Sequence of chain 1.E:
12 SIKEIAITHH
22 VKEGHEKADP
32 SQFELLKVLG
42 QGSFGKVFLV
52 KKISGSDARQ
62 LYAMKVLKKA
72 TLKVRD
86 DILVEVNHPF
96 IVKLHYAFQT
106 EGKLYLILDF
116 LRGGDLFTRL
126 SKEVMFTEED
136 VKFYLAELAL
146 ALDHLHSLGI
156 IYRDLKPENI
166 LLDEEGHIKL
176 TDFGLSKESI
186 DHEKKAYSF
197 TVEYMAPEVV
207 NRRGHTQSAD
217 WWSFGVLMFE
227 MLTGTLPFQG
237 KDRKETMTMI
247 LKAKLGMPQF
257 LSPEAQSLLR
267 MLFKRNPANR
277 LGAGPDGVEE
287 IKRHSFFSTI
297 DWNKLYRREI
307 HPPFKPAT

This small molecule binds to this protein.
Small molecule (SMILES): Nc1ncnc2c1ncn2[C@@H]1O[C@H](CO[P](=O)(O)O[P](=O)(O)NP(=O)(O)O)[C@@H](O)[C@H]1O

Binding-site contacts:
Ligand atom O1G contacts residue LYS161 of chain 1.E at 3.1 Å.
Ligand atom N7 contacts residue THR176 of chain 1.E at 3.7 Å.
Ligand atom O1A contacts residue THR176 of chain 1.E at 2.7 Å (h-bond).
Ligand atom O2G contacts residue LYS182 of chain 1.E at 3.5 Å (salt-bridge).
Ligand atom C2 contacts residue LEU40 of chain 1.E at 3.5 Å (hydrophobic).
Ligand atom N1 contacts residue ASP114 of chain 1.E at 3.5 Å (salt-bridge).
Ligand atom N6 contacts residue ALA64 of chain 1.E at 3.5 Å.
Ligand atom O2B contacts residue LYS66 of chain 1.E at 3.3 Å (salt-bridge).
Ligand atom N1 contacts residue ALA64 of chain 1.E at 3.7 Å.
Ligand atom N3 contacts residue LEU166 of chain 1.E at 3.5 Å.
Ligand atom O2B contacts residue LYS182 of chain 1.E at 2.7 Å (salt-bridge).
Ligand atom O3A contacts residue GLY43 of chain 1.E at 3.5 Å.
Ligand atom O3G contacts residue LYS161 of chain 1.E at 3.2 Å.
Ligand atom PA contacts residue LYS66 of chain 1.E at 3.8 Å.
Ligand atom C2 contacts residue LEU116 of chain 1.E at 3.7 Å (hydrophobic).
Ligand atom O1G contacts residue SER44 of chain 1.E at 2.5 Å (h-bond).
Ligand atom C6 contacts residue ASP114 of chain 1.E at 3.5 Å.
Ligand atom PG contacts residue LYS161 of chain 1.E at 3.5 Å.
Ligand atom O3A contacts residue LYS66 of chain 1.E at 3.8 Å.
Ligand atom C4 contacts residue LEU166 of chain 1.E at 3.6 Å (hydrophobic).
Ligand atom O2G contacts residue LYS161 of chain 1.E at 3.3 Å (salt-bridge).
Ligand atom C5' contacts residue GLY43 of chain 1.E at 3.7 Å.
Ligand atom O4' contacts residue VAL48 of chain 1.E at 3.3 Å.
Ligand atom C6 contacts residue ALA64 of chain 1.E at 3.6 Å (hydrophobic).
Ligand atom O4' contacts residue GLY41 of chain 1.E at 3.7 Å.
Ligand atom N3B contacts residue GLY43 of chain 1.E at 3.3 Å.
Ligand atom N3B contacts residue PHE45 of chain 1.E at 3.6 Å.
Ligand atom O2A contacts residue ASN164 of chain 1.E at 3.0 Å (h-bond).
Ligand atom O2G contacts residue ASN164 of chain 1.E at 3.8 Å.
Ligand atom O1A contacts residue LYS66 of chain 1.E at 2.8 Å (salt-bridge).
Ligand atom PG contacts residue SER44 of chain 1.E at 3.5 Å.
Ligand atom N3B contacts residue SER44 of chain 1.E at 2.9 Å (h-bond).
Ligand atom O1B contacts residue PHE45 of chain 1.E at 3.4 Å.
Ligand atom N6 contacts residue LEU116 of chain 1.E at 3.6 Å.
Ligand atom N1 contacts residue LEU116 of chain 1.E at 3.1 Å (h-bond).
Ligand atom N6 contacts residue ASP114 of chain 1.E at 2.6 Å (salt-bridge).
Ligand atom C3' contacts residue GLU163 of chain 1.E at 3.5 Å.
Ligand atom O3' contacts residue GLU163 of chain 1.E at 3.0 Å (salt-bridge).
Ligand atom O3G contacts residue ASN164 of chain 1.E at 3.3 Å (h-bond).
Ligand atom C8 contacts residue VAL48 of chain 1.E at 3.8 Å (hydrophobic).

Sequence of chain 1.F:
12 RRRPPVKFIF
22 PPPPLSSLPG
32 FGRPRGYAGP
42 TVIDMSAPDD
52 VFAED